Binding-site contacts:
Ligand atom C1 contacts residue THR89 of chain 12.E at 4.4 Å.
Ligand atom C7 contacts residue ASN118 of chain 12.E at 3.1 Å.
Ligand atom C5 contacts residue THR120 of chain 12.E at 4.0 Å.
Ligand atom O5 contacts residue PHE119 of chain 12.E at 3.8 Å.
Ligand atom C6 contacts residue THR89 of chain 12.E at 4.2 Å.
Ligand atom O5 contacts residue THR89 of chain 12.E at 4.3 Å.
Ligand atom O7 contacts residue SER66 of chain 12.E at 3.5 Å.
Ligand atom C6 contacts residue PHE119 of chain 12.E at 3.8 Å (hydrophobic).
Ligand atom C7 contacts residue TYR90 of chain 12.E at 4.1 Å (hydrophobic).
Ligand atom O5 contacts residue THR120 of chain 12.E at 3.4 Å (h-bond).
Ligand atom C5 contacts residue ASN118 of chain 12.E at 3.6 Å.
Ligand atom N2 contacts residue TYR90 of chain 12.E at 4.4 Å.
Ligand atom C1 contacts residue ASN118 of chain 12.E at 1.4 Å.
Ligand atom C8 contacts residue ASN118 of chain 12.E at 4.4 Å.
Ligand atom O5 contacts residue SER66 of chain 12.E at 4.4 Å.
Ligand atom O5 contacts residue ASN118 of chain 12.E at 2.3 Å (h-bond).
Ligand atom C5 contacts residue PHE119 of chain 12.E at 4.4 Å (hydrophobic).
Ligand atom C3 contacts residue ASN118 of chain 12.E at 3.8 Å.
Ligand atom N2 contacts residue ASN118 of chain 12.E at 2.9 Å (h-bond).
Ligand atom O4 contacts residue THR300 of chain 47.A at 4.5 Å.
Ligand atom O7 contacts residue ASN118 of chain 12.E at 3.0 Å (h-bond).
Ligand atom C4 contacts residue ASN118 of chain 12.E at 4.2 Å.
Ligand atom C5 contacts residue THR89 of chain 12.E at 4.2 Å.
Ligand atom C7 contacts residue ASP67 of chain 12.E at 3.9 Å.
Ligand atom O7 contacts residue ASP67 of chain 12.E at 3.5 Å (salt-bridge).
Ligand atom C8 contacts residue ASP67 of chain 12.E at 4.0 Å.
Ligand atom O6 contacts residue PHE119 of chain 12.E at 4.0 Å.
Ligand atom O6 contacts residue THR120 of chain 12.E at 2.5 Å (h-bond).
Ligand atom C1 contacts residue SER66 of chain 12.E at 4.5 Å.
Ligand atom C8 contacts residue TYR90 of chain 12.E at 3.8 Å (hydrophobic).
Ligand atom C2 contacts residue ASN118 of chain 12.E at 2.5 Å.
Ligand atom C6 contacts residue THR120 of chain 12.E at 3.4 Å.

A small-molecule ligand and the protein it binds are described below.
Small molecule (SMILES): CC(=O)N[C@@H]1[C@@H](O)[C@H](O)[C@@H](CO)O[C@H]1O

Sequence of chain 12.E:
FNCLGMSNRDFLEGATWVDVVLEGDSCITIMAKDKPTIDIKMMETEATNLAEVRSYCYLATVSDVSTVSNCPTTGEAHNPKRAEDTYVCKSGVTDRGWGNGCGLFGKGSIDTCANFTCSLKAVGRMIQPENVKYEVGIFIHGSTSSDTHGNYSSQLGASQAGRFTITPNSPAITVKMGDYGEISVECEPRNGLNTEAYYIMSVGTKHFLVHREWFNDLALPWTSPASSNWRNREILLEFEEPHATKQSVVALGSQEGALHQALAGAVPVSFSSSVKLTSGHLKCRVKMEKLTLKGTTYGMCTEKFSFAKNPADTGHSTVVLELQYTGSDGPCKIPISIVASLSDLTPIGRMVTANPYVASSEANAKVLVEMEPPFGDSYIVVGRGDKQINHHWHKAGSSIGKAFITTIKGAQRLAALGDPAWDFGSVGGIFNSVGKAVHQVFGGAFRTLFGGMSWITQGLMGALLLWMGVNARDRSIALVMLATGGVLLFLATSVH

Sequence of chain 47.A:
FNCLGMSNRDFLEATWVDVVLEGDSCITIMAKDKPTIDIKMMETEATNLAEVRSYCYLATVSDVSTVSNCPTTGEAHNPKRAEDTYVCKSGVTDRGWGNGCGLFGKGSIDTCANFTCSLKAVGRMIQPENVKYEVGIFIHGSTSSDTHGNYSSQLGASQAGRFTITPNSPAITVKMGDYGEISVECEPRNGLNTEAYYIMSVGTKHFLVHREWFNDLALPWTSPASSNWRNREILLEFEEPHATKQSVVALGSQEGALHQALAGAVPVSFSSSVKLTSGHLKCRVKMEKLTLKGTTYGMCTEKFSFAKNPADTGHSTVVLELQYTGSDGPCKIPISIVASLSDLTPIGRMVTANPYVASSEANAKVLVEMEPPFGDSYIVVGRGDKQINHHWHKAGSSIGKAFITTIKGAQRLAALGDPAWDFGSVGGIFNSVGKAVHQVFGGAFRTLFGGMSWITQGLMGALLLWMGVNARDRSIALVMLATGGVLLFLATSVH